Sequence of chain 1.H:
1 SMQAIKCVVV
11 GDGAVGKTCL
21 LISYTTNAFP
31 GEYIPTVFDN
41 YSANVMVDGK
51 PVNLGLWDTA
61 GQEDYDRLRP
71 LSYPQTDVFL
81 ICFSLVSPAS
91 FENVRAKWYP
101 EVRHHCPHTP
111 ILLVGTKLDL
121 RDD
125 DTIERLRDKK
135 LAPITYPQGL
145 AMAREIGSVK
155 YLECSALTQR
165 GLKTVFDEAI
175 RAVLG

This small molecule binds to this protein.
Small molecule (SMILES): Nc1nc2c(ncn2[C@@H]2O[C@H](CO[P](=O)(O)O[P](=O)(O)CP(=O)(O)O)[C@@H](O)[C@H]2O)c(=O)[nH]1

Binding-site contacts:
Ligand atom O1G contacts residue THR36 of chain 1.H at 2.9 Å (h-bond).
Ligand atom O6 contacts residue ALA160 of chain 1.H at 3.0 Å (h-bond).
Ligand atom O6 contacts residue LYS117 of chain 1.H at 3.6 Å.
Ligand atom C8 contacts residue CYS19 of chain 1.H at 3.4 Å (hydrophobic).
Ligand atom C3B contacts residue MG1 of chain 1.MA at 3.5 Å.
Ligand atom O3A contacts residue GLY16 of chain 1.H at 2.9 Å (h-bond).
Ligand atom N1 contacts residue ASP119 of chain 1.H at 2.9 Å (salt-bridge).
Ligand atom C3B contacts residue ALA14 of chain 1.H at 3.4 Å (hydrophobic).
Ligand atom O1A contacts residue TYR33 of chain 1.H at 3.5 Å.
Ligand atom N7 contacts residue CYS19 of chain 1.H at 3.5 Å.
Ligand atom O6 contacts residue ASP119 of chain 1.H at 3.4 Å (salt-bridge).
Ligand atom O2' contacts residue PHE29 of chain 1.H at 3.6 Å.
Ligand atom O3' contacts residue TYR33 of chain 1.H at 3.4 Å.
Ligand atom PA contacts residue GLY16 of chain 1.H at 3.7 Å.
Ligand atom N2 contacts residue LEU120 of chain 1.H at 3.3 Å.
Ligand atom O1B contacts residue VAL15 of chain 1.H at 3.4 Å (h-bond).
Ligand atom PB contacts residue LYS17 of chain 1.H at 3.4 Å.
Ligand atom PB contacts residue GLY16 of chain 1.H at 3.6 Å.
Ligand atom PG contacts residue MG1 of chain 1.MA at 3.2 Å.
Ligand atom C8 contacts residue GLY16 of chain 1.H at 3.6 Å.
Ligand atom O3A contacts residue LYS17 of chain 1.H at 3.5 Å (salt-bridge).
Ligand atom O2B contacts residue LYS17 of chain 1.H at 3.6 Å.
Ligand atom O2B contacts residue MG1 of chain 1.MA at 1.9 Å.
Ligand atom O2A contacts residue GLY16 of chain 1.H at 3.3 Å.
Ligand atom O2A contacts residue THR18 of chain 1.H at 3.4 Å (h-bond).
Ligand atom O1B contacts residue GLY16 of chain 1.H at 3.0 Å (h-bond).
Ligand atom O4' contacts residue LYS117 of chain 1.H at 3.0 Å (salt-bridge).
Ligand atom O6 contacts residue LEU161 of chain 1.H at 3.5 Å (h-bond).
Ligand atom C5' contacts residue ALA14 of chain 1.H at 3.5 Å (hydrophobic).
Ligand atom N2 contacts residue ASP119 of chain 1.H at 3.1 Å (salt-bridge).
Ligand atom O2B contacts residue THR18 of chain 1.H at 3.0 Å (h-bond).
Ligand atom O3G contacts residue PRO35 of chain 1.H at 3.3 Å.
Ligand atom O1B contacts residue LYS17 of chain 1.H at 2.8 Å (salt-bridge).
Ligand atom O2G contacts residue LYS17 of chain 1.H at 2.5 Å (salt-bridge).
Ligand atom O1G contacts residue MG1 of chain 1.MA at 1.9 Å.
Ligand atom O6 contacts residue SER159 of chain 1.H at 3.5 Å (h-bond).
Ligand atom O2A contacts residue CYS19 of chain 1.H at 2.9 Å (h-bond).
Ligand atom PB contacts residue MG1 of chain 1.MA at 3.2 Å.
Ligand atom C6 contacts residue ASP119 of chain 1.H at 3.6 Å.
Ligand atom O2G contacts residue GLY61 of chain 1.H at 2.8 Å (h-bond).